This small molecule binds to this protein.
Small molecule (SMILES): CC[C@@H](C(=O)N1C(=O)O[C@@H](c2ccccc2)[C@H]1C)[C@H]1O[C@](CC)([C@H]2CC[C@](CC)([C@H](C)O)O2)C[C@@H]1C

Sequence of chain 1.A:
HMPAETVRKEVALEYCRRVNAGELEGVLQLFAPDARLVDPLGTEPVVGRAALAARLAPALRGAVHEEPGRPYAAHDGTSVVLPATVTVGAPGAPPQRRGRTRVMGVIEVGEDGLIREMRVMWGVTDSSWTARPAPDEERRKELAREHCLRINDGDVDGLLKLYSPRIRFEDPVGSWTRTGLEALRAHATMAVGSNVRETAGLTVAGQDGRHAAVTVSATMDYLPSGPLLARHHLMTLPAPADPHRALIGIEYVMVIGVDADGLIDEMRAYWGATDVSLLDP

Binding-site contacts:
Ligand atom C34 contacts residue TYR252 of chain 1.A at 3.5 Å (hydrophobic).
Ligand atom C21 contacts residue GLU198 of chain 1.A at 3.3 Å.
Ligand atom C35 contacts residue TYR252 of chain 1.A at 3.5 Å (hydrophobic).
Ligand atom O29 contacts residue HIS187 of chain 1.A at 3.5 Å.
Ligand atom C21 contacts residue FMT1 of chain 1.K at 3.8 Å.
Ligand atom C4 contacts residue ACT1 of chain 1.G at 3.8 Å.
Ligand atom C3 contacts residue HIS75 of chain 1.A at 3.8 Å.
Ligand atom C24 contacts residue TYR252 of chain 1.A at 3.6 Å (hydrophobic).
Ligand atom C11 contacts residue LEU229 of chain 1.A at 3.6 Å (hydrophobic).
Ligand atom O36 contacts residue ASP171 of chain 1.A at 3.3 Å (salt-bridge).
Ligand atom C35 contacts residue TRP271 of chain 1.A at 3.5 Å (hydrophobic).
Ligand atom O25 contacts residue LEU229 of chain 1.A at 3.4 Å.
Ligand atom C34 contacts residue ASP171 of chain 1.A at 3.6 Å.
Ligand atom C9 contacts residue LEU234 of chain 1.A at 3.8 Å (hydrophobic).
Ligand atom O26 contacts residue ASP171 of chain 1.A at 3.2 Å (salt-bridge).
Ligand atom O10 contacts residue LEU229 of chain 1.A at 3.6 Å.
Ligand atom O29 contacts residue ASP171 of chain 1.A at 3.1 Å (salt-bridge).
Ligand atom C4 contacts residue TRP176 of chain 1.A at 3.6 Å (hydrophobic).
Ligand atom C23 contacts residue ASP171 of chain 1.A at 3.3 Å.
Ligand atom C20 contacts residue GLU198 of chain 1.A at 3.7 Å.
Ligand atom O33 contacts residue ASP171 of chain 1.A at 2.6 Å (salt-bridge).
Ligand atom C7 contacts residue ARG178 of chain 1.A at 3.6 Å.
Ligand atom C15 contacts residue ASP171 of chain 1.A at 3.8 Å.
Ligand atom O36 contacts residue HIS187 of chain 1.A at 2.6 Å (h-bond).
Ligand atom C22 contacts residue ASP171 of chain 1.A at 3.5 Å.
Ligand atom C21 contacts residue TYR252 of chain 1.A at 3.5 Å (hydrophobic).
Ligand atom O36 contacts residue FMT1 of chain 1.K at 2.9 Å.
Ligand atom C5 contacts residue HIS232 of chain 1.A at 3.4 Å.
Ligand atom C7 contacts residue TRP176 of chain 1.A at 3.6 Å (hydrophobic).
Ligand atom C32 contacts residue HIS187 of chain 1.A at 3.4 Å.
Ligand atom C8 contacts residue PRO172 of chain 1.A at 3.8 Å (hydrophobic).
Ligand atom C8 contacts residue ASP171 of chain 1.A at 3.6 Å.
Ligand atom C17 contacts residue MET220 of chain 1.A at 3.7 Å (hydrophobic).
Ligand atom C34 contacts residue TRP271 of chain 1.A at 3.7 Å (hydrophobic).
Ligand atom C19 contacts residue ASP171 of chain 1.A at 3.5 Å.
Ligand atom C32 contacts residue ALA191 of chain 1.A at 3.6 Å (hydrophobic).
Ligand atom C16 contacts residue SER225 of chain 1.A at 3.8 Å.
Ligand atom C24 contacts residue FMT1 of chain 1.K at 3.5 Å.
Ligand atom C30 contacts residue ILE250 of chain 1.A at 3.6 Å (hydrophobic).
Ligand atom O26 contacts residue ARG178 of chain 1.A at 3.4 Å (salt-bridge).